The small molecule below binds the protein below.
Small molecule (SMILES): Nc1ccn([C@H]2CC[C@@H](CO[P](=O)(O)O[P](=O)(O)OP(=O)(O)O)O2)c(=O)n1

Sequence of chain 1.A:
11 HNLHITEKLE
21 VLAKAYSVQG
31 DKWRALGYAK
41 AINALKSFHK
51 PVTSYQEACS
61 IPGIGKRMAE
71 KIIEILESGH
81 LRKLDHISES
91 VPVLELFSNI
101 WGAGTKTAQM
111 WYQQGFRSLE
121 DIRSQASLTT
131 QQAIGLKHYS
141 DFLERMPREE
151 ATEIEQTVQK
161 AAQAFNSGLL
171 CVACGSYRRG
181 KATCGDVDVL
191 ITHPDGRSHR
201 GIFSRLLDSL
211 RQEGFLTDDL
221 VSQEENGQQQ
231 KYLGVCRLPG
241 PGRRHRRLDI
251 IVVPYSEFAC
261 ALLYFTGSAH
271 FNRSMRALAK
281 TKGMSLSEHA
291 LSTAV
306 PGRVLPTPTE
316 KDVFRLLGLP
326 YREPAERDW

Binding-site contacts:
Ligand atom C2' contacts residue GLY267 of chain 1.A at 3.8 Å.
Ligand atom O5' contacts residue DOC6 of chain 1.C at 3.5 Å.
Ligand atom O2G contacts residue ARG145 of chain 1.A at 3.1 Å (salt-bridge).
Ligand atom PA contacts residue MG1 of chain 1.F at 3.2 Å.
Ligand atom PB contacts residue MG1 of chain 1.F at 3.1 Å.
Ligand atom C5' contacts residue ASP188 of chain 1.A at 3.7 Å.
Ligand atom O3B contacts residue MG1 of chain 1.F at 3.6 Å.
Ligand atom O1A contacts residue MG1 of chain 1.F at 2.0 Å.
Ligand atom C1' contacts residue TYR264 of chain 1.A at 3.6 Å (hydrophobic).
Ligand atom O2B contacts residue SER176 of chain 1.A at 3.5 Å (h-bond).
Ligand atom O3G contacts residue SER176 of chain 1.A at 2.6 Å (h-bond).
Ligand atom PG contacts residue SER176 of chain 1.A at 3.6 Å.
Ligand atom O3A contacts residue MG1 of chain 1.F at 3.4 Å.
Ligand atom PG contacts residue GLY185 of chain 1.A at 3.7 Å.
Ligand atom C2' contacts residue ASN272 of chain 1.A at 3.4 Å.
Ligand atom N3 contacts residue ALA269 of chain 1.A at 3.6 Å.
Ligand atom C6 contacts residue DOC6 of chain 1.C at 3.5 Å.
Ligand atom C4 contacts residue DOC6 of chain 1.C at 3.5 Å.
Ligand atom C4' contacts residue PHE265 of chain 1.A at 3.4 Å (hydrophobic).
Ligand atom O2B contacts residue ARG179 of chain 1.A at 2.8 Å (salt-bridge).
Ligand atom O1A contacts residue ASP186 of chain 1.A at 3.0 Å (salt-bridge).
Ligand atom PB contacts residue SER176 of chain 1.A at 3.7 Å.
Ligand atom PG contacts residue MG1 of chain 1.F at 3.3 Å.
Ligand atom O1B contacts residue MG1 of chain 1.F at 2.1 Å.
Ligand atom O4' contacts residue DOC6 of chain 1.C at 3.3 Å.
Ligand atom O3G contacts residue GLY185 of chain 1.A at 2.9 Å (h-bond).
Ligand atom O3G contacts residue ARG145 of chain 1.A at 2.7 Å (salt-bridge).
Ligand atom O1A contacts residue ASP188 of chain 1.A at 3.1 Å (salt-bridge).
Ligand atom C2' contacts residue TYR264 of chain 1.A at 3.3 Å (hydrophobic).
Ligand atom O1B contacts residue GLY175 of chain 1.A at 3.3 Å.
Ligand atom N4 contacts residue DOC6 of chain 1.C at 3.1 Å (h-bond).
Ligand atom O1G contacts residue MG1 of chain 1.F at 2.1 Å.
Ligand atom O1B contacts residue ASP188 of chain 1.A at 2.9 Å (salt-bridge).
Ligand atom O1B contacts residue SER176 of chain 1.A at 2.9 Å (h-bond).
Ligand atom C5 contacts residue DOC6 of chain 1.C at 3.6 Å.
Ligand atom C5 contacts residue ALA269 of chain 1.A at 3.8 Å (hydrophobic).
Ligand atom O1G contacts residue ASP186 of chain 1.A at 2.9 Å (salt-bridge).
Ligand atom O2 contacts residue ASN272 of chain 1.A at 2.8 Å (h-bond).
Ligand atom O2 contacts residue TYR264 of chain 1.A at 3.5 Å.
Ligand atom C4 contacts residue ALA269 of chain 1.A at 3.5 Å (hydrophobic).